Sequence of chain 1.A:
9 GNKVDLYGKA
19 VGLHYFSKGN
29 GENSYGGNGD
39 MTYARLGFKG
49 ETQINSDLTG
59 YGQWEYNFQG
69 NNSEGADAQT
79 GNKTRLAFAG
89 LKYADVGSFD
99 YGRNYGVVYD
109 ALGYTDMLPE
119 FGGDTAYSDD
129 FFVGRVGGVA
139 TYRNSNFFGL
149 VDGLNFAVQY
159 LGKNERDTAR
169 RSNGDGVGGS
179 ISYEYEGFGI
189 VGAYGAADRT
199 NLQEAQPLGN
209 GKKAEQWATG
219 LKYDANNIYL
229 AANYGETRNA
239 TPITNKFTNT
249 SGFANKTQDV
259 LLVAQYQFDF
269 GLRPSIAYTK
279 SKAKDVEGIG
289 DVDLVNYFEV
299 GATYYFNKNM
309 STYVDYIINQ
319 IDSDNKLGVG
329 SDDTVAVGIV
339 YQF

The protein below binds the small molecule below.
Small molecule (SMILES): CC1(C)S[C@@H]2[C@H](NC(=O)[C@H](N)c3ccccc3)C(=O)N2[C@H]1C(=O)O

Binding-site contacts:
Ligand atom C15 contacts residue ASP122 of chain 1.A at 4.2 Å.
Ligand atom O3 contacts residue GLY120 of chain 1.A at 3.1 Å (h-bond).
Ligand atom C15 contacts residue TYR125 of chain 1.A at 3.6 Å (hydrophobic).
Ligand atom N2 contacts residue ASP122 of chain 1.A at 4.0 Å.
Ligand atom C14 contacts residue TYR125 of chain 1.A at 4.5 Å (hydrophobic).
Ligand atom O3 contacts residue ASP122 of chain 1.A at 3.9 Å.
Ligand atom N2 contacts residue TYR33 of chain 1.A at 3.0 Å (h-bond).
Ligand atom N3 contacts residue TYR125 of chain 1.A at 3.7 Å.
Ligand atom C3 contacts residue TYR33 of chain 1.A at 4.4 Å (hydrophobic).
Ligand atom O2 contacts residue SER126 of chain 1.A at 3.8 Å.
Ligand atom C3 contacts residue ASP122 of chain 1.A at 4.0 Å.
Ligand atom O1 contacts residue ARG168 of chain 1.A at 4.3 Å.
Ligand atom C3 contacts residue GLY120 of chain 1.A at 4.0 Å.
Ligand atom C4 contacts residue TYR33 of chain 1.A at 3.2 Å (hydrophobic).
Ligand atom O4 contacts residue TYR125 of chain 1.A at 3.2 Å.
Ligand atom C9 contacts residue TYR23 of chain 1.A at 4.4 Å (hydrophobic).
Ligand atom C4 contacts residue ASP122 of chain 1.A at 3.7 Å.
Ligand atom C2 contacts residue SER126 of chain 1.A at 3.8 Å.
Ligand atom O1 contacts residue SER126 of chain 1.A at 2.9 Å (h-bond).
Ligand atom C5 contacts residue PHE119 of chain 1.A at 4.3 Å (hydrophobic).
Ligand atom C8 contacts residue GLY34 of chain 1.A at 4.0 Å.
Ligand atom C14 contacts residue ASP122 of chain 1.A at 3.6 Å.
Ligand atom O3 contacts residue GLY121 of chain 1.A at 3.8 Å.
Ligand atom C10 contacts residue PHE119 of chain 1.A at 4.3 Å (hydrophobic).
Ligand atom C7 contacts residue TYR33 of chain 1.A at 4.2 Å (hydrophobic).
Ligand atom C4 contacts residue GLY120 of chain 1.A at 4.2 Å.
Ligand atom N1 contacts residue ASP122 of chain 1.A at 4.2 Å.
Ligand atom C11 contacts residue PHE119 of chain 1.A at 3.9 Å (hydrophobic).
Ligand atom O2 contacts residue ARG168 of chain 1.A at 3.0 Å (salt-bridge).
Ligand atom N2 contacts residue GLY120 of chain 1.A at 3.4 Å (h-bond).
Ligand atom C8 contacts residue TYR33 of chain 1.A at 3.8 Å (hydrophobic).
Ligand atom C5 contacts residue TYR33 of chain 1.A at 4.0 Å (hydrophobic).
Ligand atom O1 contacts residue ALA124 of chain 1.A at 4.3 Å.
Ligand atom C9 contacts residue GLY34 of chain 1.A at 4.0 Å.
Ligand atom O2 contacts residue ARG169 of chain 1.A at 3.8 Å.
Ligand atom C2 contacts residue TYR125 of chain 1.A at 4.3 Å (hydrophobic).
Ligand atom C2 contacts residue ARG168 of chain 1.A at 3.8 Å.
Ligand atom O1 contacts residue TYR125 of chain 1.A at 3.6 Å.
Ligand atom N2 contacts residue PHE119 of chain 1.A at 3.6 Å.
Ligand atom C10 contacts residue TYR23 of chain 1.A at 3.8 Å (hydrophobic).